Sequence of chain 1.A:
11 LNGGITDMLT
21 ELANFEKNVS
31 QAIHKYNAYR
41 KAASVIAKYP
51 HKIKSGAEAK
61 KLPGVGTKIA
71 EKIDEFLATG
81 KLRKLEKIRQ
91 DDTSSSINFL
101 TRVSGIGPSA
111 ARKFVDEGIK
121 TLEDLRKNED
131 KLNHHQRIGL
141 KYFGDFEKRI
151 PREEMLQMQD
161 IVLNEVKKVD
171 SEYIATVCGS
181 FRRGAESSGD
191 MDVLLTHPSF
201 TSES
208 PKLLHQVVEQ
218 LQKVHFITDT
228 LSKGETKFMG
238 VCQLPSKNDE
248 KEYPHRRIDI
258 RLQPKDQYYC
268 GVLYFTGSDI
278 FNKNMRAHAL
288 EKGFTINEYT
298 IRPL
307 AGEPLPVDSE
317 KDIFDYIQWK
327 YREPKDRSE

Binding-site contacts:
Ligand atom OP1 contacts residue ILE69 of chain 1.A at 3.0 Å (h-bond).
Ligand atom P contacts residue LYS35 of chain 1.A at 3.4 Å.
Ligand atom C5' contacts residue GLY64 of chain 1.A at 3.3 Å.
Ligand atom OP2 contacts residue LYS35 of chain 1.A at 3.4 Å (salt-bridge).
Ligand atom O6 contacts residue HIS34 of chain 1.A at 3.9 Å.
Ligand atom C5' contacts residue TYR39 of chain 1.A at 3.6 Å (hydrophobic).
Ligand atom O5' contacts residue LYS35 of chain 1.A at 3.5 Å.
Ligand atom OP2 contacts residue LYS68 of chain 1.A at 3.1 Å.
Ligand atom OP1 contacts residue THR67 of chain 1.A at 3.8 Å.
Ligand atom O5' contacts residue GLY66 of chain 1.A at 3.6 Å.
Ligand atom O3' contacts residue ILE69 of chain 1.A at 3.6 Å.
Ligand atom P contacts residue ILE69 of chain 1.A at 3.9 Å.
Ligand atom C8 contacts residue LYS35 of chain 1.A at 3.9 Å.
Ligand atom C3' contacts residue GLY66 of chain 1.A at 3.7 Å.
Ligand atom P contacts residue LYS68 of chain 1.A at 3.8 Å.
Ligand atom OP2 contacts residue VAL65 of chain 1.A at 3.9 Å.
Ligand atom O4' contacts residue ALA38 of chain 1.A at 3.5 Å.
Ligand atom OP1 contacts residue LEU62 of chain 1.A at 3.8 Å.
Ligand atom P contacts residue GLY64 of chain 1.A at 3.9 Å.
Ligand atom N3 contacts residue ALA38 of chain 1.A at 3.5 Å.
Ligand atom P contacts residue NA1 of chain 1.F at 3.7 Å.
Ligand atom C1' contacts residue ALA38 of chain 1.A at 4.0 Å (hydrophobic).
Ligand atom O3' contacts residue LYS68 of chain 1.A at 3.9 Å.
Ligand atom C3' contacts residue LYS68 of chain 1.A at 3.9 Å.
Ligand atom OP1 contacts residue NA1 of chain 1.F at 2.6 Å (h-bond).
Ligand atom OP1 contacts residue VAL65 of chain 1.A at 3.5 Å (h-bond).
Ligand atom O3' contacts residue GLY64 of chain 1.A at 3.6 Å.
Ligand atom N7 contacts residue LYS35 of chain 1.A at 4.0 Å.
Ligand atom OP1 contacts residue LYS68 of chain 1.A at 3.6 Å (salt-bridge).
Ligand atom P contacts residue GLY66 of chain 1.A at 3.7 Å.
Ligand atom OP2 contacts residue GLY66 of chain 1.A at 3.7 Å.
Ligand atom C4' contacts residue GLY64 of chain 1.A at 3.4 Å.
Ligand atom OP1 contacts residue LYS68 of chain 1.A at 3.2 Å.
Ligand atom OP1 contacts residue GLY66 of chain 1.A at 2.8 Å (h-bond).
Ligand atom OP2 contacts residue THR67 of chain 1.A at 3.8 Å.
Ligand atom OP1 contacts residue PRO63 of chain 1.A at 3.7 Å.
Ligand atom OP2 contacts residue NA1 of chain 1.F at 3.8 Å.
Ligand atom C5' contacts residue GLY66 of chain 1.A at 3.6 Å.
Ligand atom OP3 contacts residue LYS35 of chain 1.A at 2.5 Å (salt-bridge).
Ligand atom OP1 contacts residue GLY64 of chain 1.A at 2.9 Å (h-bond).

The small molecule below binds the protein below.
Small molecule (SMILES): Cc1cn([C@H]2C[C@H](O[P](=O)(O)OC[C@H]3O[C@@H](n4ccc(N)nc4=O)C[C@@H]3O[P](=O)(O)OC[C@H]3O[C@@H](n4cnc5c(=O)nc(N)[nH]c54)C[C@@H]3O[P](=O)(O)OC[C@H]3O[C@@H](n4cnc5c(=O)nc(N)[nH]c54)C[C@@H]3O)[C@@H](CO[P](=O)(O)O[C@H]3C[C@H](n4cnc5c(=O)nc(N)[nH]c54)O[C@@H]3COP(=O)(O)O)O2)c(=O)[nH]c1=O